Sequence of chain 2.A:
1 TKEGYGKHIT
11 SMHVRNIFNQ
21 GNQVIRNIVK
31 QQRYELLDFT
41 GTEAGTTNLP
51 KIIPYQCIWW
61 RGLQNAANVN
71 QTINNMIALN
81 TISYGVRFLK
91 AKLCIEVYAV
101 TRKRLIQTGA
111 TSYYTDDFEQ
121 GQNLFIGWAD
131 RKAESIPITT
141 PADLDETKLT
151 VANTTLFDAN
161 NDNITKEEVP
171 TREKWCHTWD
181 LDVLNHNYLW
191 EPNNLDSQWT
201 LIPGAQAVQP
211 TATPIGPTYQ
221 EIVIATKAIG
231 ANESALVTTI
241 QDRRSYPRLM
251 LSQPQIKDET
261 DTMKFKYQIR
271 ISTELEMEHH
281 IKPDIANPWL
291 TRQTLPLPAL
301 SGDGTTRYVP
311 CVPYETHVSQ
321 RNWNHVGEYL

This protein binds this small molecule.
Small molecule (SMILES): Cc1cn([C@H]2C[C@H](O[P](=O)(O)OC[C@H]3O[C@@H](n4cnc5c4NC=NC5N)C[C@@H]3O[P](=O)(O)OC[C@H]3O[C@@H](n4cnc5c4NC=NC5N)C[C@@H]3O)[C@@H](CO[P](=O)(O)O[C@H]3C[C@H](n4cnc5c4NC=NC5N)O[C@@H]3CO[P](=O)(O)O[C@H]3C[C@H](n4cnc5c4NC=NC5N)O[C@@H]3COP(=O)=O)O2)c(=O)[nH]c1=O.Nc1nc2c(ncn2[C@H]2C[C@H](O)[C@@H](CO[PH](=O)O)O2)c(=O)[nH]1

Binding-site contacts:
Ligand atom P contacts residue GLU328 of chain 2.A at 4.1 Å.
Ligand atom N3 contacts residue VAL326 of chain 2.A at 4.4 Å.
Ligand atom O2 contacts residue GLY327 of chain 2.A at 3.7 Å.
Ligand atom O4' contacts residue GLU328 of chain 2.A at 3.3 Å (salt-bridge).
Ligand atom C4' contacts residue GLY327 of chain 2.A at 4.1 Å.
Ligand atom C2 contacts residue GLY327 of chain 2.A at 4.5 Å.
Ligand atom O3' contacts residue GLY327 of chain 2.A at 3.3 Å.
Ligand atom P contacts residue LEU330 of chain 2.A at 4.4 Å.
Ligand atom O3' contacts residue TYR329 of chain 2.A at 4.2 Å.
Ligand atom P contacts residue TYR329 of chain 2.A at 4.5 Å.
Ligand atom OP1 contacts residue HIS325 of chain 2.A at 4.3 Å.
Ligand atom C2' contacts residue GLY327 of chain 2.A at 4.5 Å.
Ligand atom C4' contacts residue HIS325 of chain 2.A at 4.1 Å.
Ligand atom OP1 contacts residue GLY327 of chain 2.A at 3.8 Å.
Ligand atom C2 contacts residue VAL326 of chain 2.A at 4.0 Å (hydrophobic).
Ligand atom OP2 contacts residue LEU330 of chain 2.A at 4.0 Å.
Ligand atom O4' contacts residue HIS325 of chain 2.A at 4.1 Å.
Ligand atom O4' contacts residue GLY327 of chain 2.A at 3.8 Å.
Ligand atom P contacts residue GLY327 of chain 2.A at 3.9 Å.
Ligand atom C3' contacts residue TYR329 of chain 2.A at 4.0 Å (hydrophobic).
Ligand atom C1' contacts residue GLU328 of chain 2.A at 3.7 Å.
Ligand atom O5' contacts residue GLU328 of chain 2.A at 3.9 Å.
Ligand atom OP2 contacts residue TYR329 of chain 2.A at 3.4 Å.
Ligand atom C4' contacts residue GLU328 of chain 2.A at 4.0 Å.
Ligand atom C1' contacts residue GLY327 of chain 2.A at 3.8 Å.
Ligand atom N1 contacts residue GLU328 of chain 2.A at 4.3 Å.
Ligand atom O2 contacts residue VAL326 of chain 2.A at 3.5 Å.
Ligand atom C3' contacts residue GLY327 of chain 2.A at 4.2 Å.
Ligand atom OP2 contacts residue GLY327 of chain 2.A at 4.2 Å.
Ligand atom OP2 contacts residue GLU328 of chain 2.A at 3.0 Å (salt-bridge).
Ligand atom OP1 contacts residue LEU330 of chain 2.A at 3.9 Å.